Binding-site contacts:
Ligand atom C7 contacts residue ARG82 of chain 1.B at 4.2 Å.
Ligand atom C1 contacts residue ARG82 of chain 1.B at 3.9 Å.
Ligand atom C7 contacts residue ASN219 of chain 1.B at 3.5 Å.
Ligand atom O7 contacts residue PRO83 of chain 1.B at 3.8 Å.
Ligand atom O7 contacts residue ASN219 of chain 1.B at 3.9 Å.
Ligand atom O6 contacts residue PHE80 of chain 1.B at 3.8 Å.
Ligand atom C5 contacts residue ASN219 of chain 1.B at 3.7 Å.
Ligand atom C3 contacts residue ASN219 of chain 1.B at 3.8 Å.
Ligand atom C1 contacts residue ASN219 of chain 1.B at 1.4 Å.
Ligand atom C8 contacts residue GLN217 of chain 1.B at 4.0 Å.
Ligand atom O5 contacts residue ARG82 of chain 1.B at 4.1 Å.
Ligand atom O5 contacts residue PHE80 of chain 1.B at 4.2 Å.
Ligand atom C2 contacts residue ASN219 of chain 1.B at 2.4 Å.
Ligand atom N2 contacts residue ARG82 of chain 1.B at 4.4 Å.
Ligand atom O7 contacts residue ARG82 of chain 1.B at 3.6 Å.
Ligand atom C2 contacts residue ARG82 of chain 1.B at 4.0 Å.
Ligand atom C8 contacts residue PRO83 of chain 1.B at 4.4 Å (hydrophobic).
Ligand atom C4 contacts residue ASN219 of chain 1.B at 4.2 Å.
Ligand atom N2 contacts residue ASN219 of chain 1.B at 2.8 Å (h-bond).
Ligand atom C7 contacts residue PRO83 of chain 1.B at 4.1 Å (hydrophobic).
Ligand atom C6 contacts residue PHE80 of chain 1.B at 4.0 Å (hydrophobic).
Ligand atom O5 contacts residue ASN219 of chain 1.B at 2.4 Å (h-bond).

Sequence of chain 1.B:
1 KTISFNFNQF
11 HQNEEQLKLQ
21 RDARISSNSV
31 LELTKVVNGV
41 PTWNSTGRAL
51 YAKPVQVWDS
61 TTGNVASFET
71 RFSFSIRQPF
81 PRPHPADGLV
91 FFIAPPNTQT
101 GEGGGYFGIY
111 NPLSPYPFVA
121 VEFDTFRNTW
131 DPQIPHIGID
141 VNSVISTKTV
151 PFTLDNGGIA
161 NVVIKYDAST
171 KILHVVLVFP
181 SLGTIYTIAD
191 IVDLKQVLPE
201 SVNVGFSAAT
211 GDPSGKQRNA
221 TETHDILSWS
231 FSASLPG

The small molecule below binds the protein below.
Small molecule (SMILES): CC(=O)N[C@H]1[C@H](O[C@H]2[C@H](O[C@@H]3O[C@@H](C)[C@@H](O)[C@@H](O)[C@@H]3O)[C@@H](NC(C)=O)CO[C@@H]2CO)O[C@H](CO)[C@@H](O)[C@@H]1O